Binding-site contacts:
Ligand atom C3 contacts residue TRP61 of chain 1.C at 4.2 Å (hydrophobic).
Ligand atom C8 contacts residue LEU54 of chain 1.C at 3.8 Å (hydrophobic).
Ligand atom N10 contacts residue ILE99 of chain 1.C at 4.5 Å.
Ligand atom C1 contacts residue TRP61 of chain 1.C at 3.9 Å (hydrophobic).
Ligand atom N10 contacts residue TYR93 of chain 1.C at 4.2 Å.
Ligand atom C6 contacts residue LEU54 of chain 1.C at 4.3 Å (hydrophobic).
Ligand atom N16 contacts residue TYR103 of chain 1.C at 2.9 Å (h-bond).
Ligand atom N15 contacts residue TRP61 of chain 1.C at 4.4 Å.
Ligand atom C9 contacts residue TYR93 of chain 1.C at 4.0 Å (hydrophobic).
Ligand atom C5 contacts residue ILE99 of chain 1.C at 4.0 Å (hydrophobic).
Ligand atom C7 contacts residue LEU119 of chain 1.C at 4.3 Å (hydrophobic).
Ligand atom N16 contacts residue LEU54 of chain 1.C at 4.3 Å.
Ligand atom C1 contacts residue TYR93 of chain 1.C at 3.8 Å (hydrophobic).
Ligand atom N16 contacts residue ET1 of chain 1.E at 4.0 Å.
Ligand atom C12 contacts residue GLU58 of chain 1.C at 3.8 Å.
Ligand atom C3 contacts residue THR89 of chain 1.C at 3.8 Å.
Ligand atom N15 contacts residue GLU90 of chain 1.C at 3.5 Å (salt-bridge).
Ligand atom C7 contacts residue GLU58 of chain 1.C at 3.4 Å.
Ligand atom C11 contacts residue TYR93 of chain 1.C at 3.9 Å (hydrophobic).
Ligand atom C6 contacts residue GLU58 of chain 1.C at 4.2 Å.
Ligand atom C2 contacts residue THR89 of chain 1.C at 4.4 Å.
Ligand atom C8 contacts residue GLU58 of chain 1.C at 3.2 Å.
Ligand atom C6 contacts residue TYR103 of chain 1.C at 4.2 Å (hydrophobic).
Ligand atom C3 contacts residue TYR93 of chain 1.C at 3.8 Å (hydrophobic).
Ligand atom C6 contacts residue ILE99 of chain 1.C at 4.5 Å (hydrophobic).
Ligand atom C2 contacts residue TRP61 of chain 1.C at 3.6 Å (hydrophobic).
Ligand atom C8 contacts residue GLU57 of chain 1.C at 4.3 Å.
Ligand atom C2 contacts residue TYR93 of chain 1.C at 3.8 Å (hydrophobic).
Ligand atom C4 contacts residue TYR93 of chain 1.C at 3.9 Å (hydrophobic).
Ligand atom N10 contacts residue GLN96 of chain 1.C at 4.2 Å.
Ligand atom C14 contacts residue ILE99 of chain 1.C at 4.2 Å (hydrophobic).
Ligand atom C9 contacts residue GLU57 of chain 1.C at 4.1 Å.
Ligand atom C4 contacts residue GLN96 of chain 1.C at 4.3 Å.
Ligand atom N15 contacts residue TYR93 of chain 1.C at 3.9 Å.
Ligand atom C13 contacts residue TYR93 of chain 1.C at 3.9 Å (hydrophobic).
Ligand atom C9 contacts residue GLU58 of chain 1.C at 4.3 Å.
Ligand atom C14 contacts residue GLU58 of chain 1.C at 4.5 Å.
Ligand atom C7 contacts residue LEU54 of chain 1.C at 3.9 Å (hydrophobic).
Ligand atom N15 contacts residue THR89 of chain 1.C at 2.8 Å (h-bond).

This protein binds this small molecule.
Small molecule (SMILES): Nc1ccc2cc3ccc(N)cc3nc2c1

Sequence of chain 1.C:
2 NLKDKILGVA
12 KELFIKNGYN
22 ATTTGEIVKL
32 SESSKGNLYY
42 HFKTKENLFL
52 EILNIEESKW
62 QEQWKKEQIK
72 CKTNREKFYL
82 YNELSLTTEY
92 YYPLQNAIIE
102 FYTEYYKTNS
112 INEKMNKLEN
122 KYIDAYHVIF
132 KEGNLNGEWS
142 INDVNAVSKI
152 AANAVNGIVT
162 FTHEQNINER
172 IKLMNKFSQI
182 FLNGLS